A small-molecule ligand and the protein it binds are described below.
Small molecule (SMILES): CC(=O)N[C@@H]1[C@@H](O)[C@H](O)[C@@H](CO)O[C@H]1O

Binding-site contacts:
Ligand atom C4 contacts residue ASN343 of chain 1.A at 4.2 Å.
Ligand atom C5 contacts residue ASN343 of chain 1.A at 3.7 Å.
Ligand atom O7 contacts residue GLY339 of chain 1.A at 3.3 Å.
Ligand atom C8 contacts residue GLY339 of chain 1.A at 3.7 Å.
Ligand atom C8 contacts residue PHE338 of chain 1.A at 3.6 Å (hydrophobic).
Ligand atom O7 contacts residue ASN343 of chain 1.A at 3.6 Å (h-bond).
Ligand atom C8 contacts residue PHE342 of chain 1.A at 3.8 Å (hydrophobic).
Ligand atom N2 contacts residue ASN343 of chain 1.A at 2.7 Å (h-bond).
Ligand atom C7 contacts residue ASN343 of chain 1.A at 3.1 Å.
Ligand atom C8 contacts residue LEU368 of chain 1.A at 4.5 Å (hydrophobic).
Ligand atom C2 contacts residue ASN343 of chain 1.A at 2.5 Å.
Ligand atom C1 contacts residue ASN343 of chain 1.A at 1.4 Å.
Ligand atom C7 contacts residue GLY339 of chain 1.A at 3.8 Å.
Ligand atom O5 contacts residue ASN343 of chain 1.A at 2.4 Å (h-bond).
Ligand atom C3 contacts residue ASN343 of chain 1.A at 3.8 Å.
Ligand atom C8 contacts residue ASN343 of chain 1.A at 3.5 Å.

Sequence of chain 1.A:
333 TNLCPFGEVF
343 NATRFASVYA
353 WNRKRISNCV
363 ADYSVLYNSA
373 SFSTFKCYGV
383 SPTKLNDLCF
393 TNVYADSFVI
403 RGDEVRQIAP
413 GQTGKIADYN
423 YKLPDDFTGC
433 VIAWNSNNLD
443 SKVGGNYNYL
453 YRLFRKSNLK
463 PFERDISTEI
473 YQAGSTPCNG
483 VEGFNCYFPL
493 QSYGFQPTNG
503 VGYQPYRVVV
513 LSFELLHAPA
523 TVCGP